Sequence of chain 1.C:
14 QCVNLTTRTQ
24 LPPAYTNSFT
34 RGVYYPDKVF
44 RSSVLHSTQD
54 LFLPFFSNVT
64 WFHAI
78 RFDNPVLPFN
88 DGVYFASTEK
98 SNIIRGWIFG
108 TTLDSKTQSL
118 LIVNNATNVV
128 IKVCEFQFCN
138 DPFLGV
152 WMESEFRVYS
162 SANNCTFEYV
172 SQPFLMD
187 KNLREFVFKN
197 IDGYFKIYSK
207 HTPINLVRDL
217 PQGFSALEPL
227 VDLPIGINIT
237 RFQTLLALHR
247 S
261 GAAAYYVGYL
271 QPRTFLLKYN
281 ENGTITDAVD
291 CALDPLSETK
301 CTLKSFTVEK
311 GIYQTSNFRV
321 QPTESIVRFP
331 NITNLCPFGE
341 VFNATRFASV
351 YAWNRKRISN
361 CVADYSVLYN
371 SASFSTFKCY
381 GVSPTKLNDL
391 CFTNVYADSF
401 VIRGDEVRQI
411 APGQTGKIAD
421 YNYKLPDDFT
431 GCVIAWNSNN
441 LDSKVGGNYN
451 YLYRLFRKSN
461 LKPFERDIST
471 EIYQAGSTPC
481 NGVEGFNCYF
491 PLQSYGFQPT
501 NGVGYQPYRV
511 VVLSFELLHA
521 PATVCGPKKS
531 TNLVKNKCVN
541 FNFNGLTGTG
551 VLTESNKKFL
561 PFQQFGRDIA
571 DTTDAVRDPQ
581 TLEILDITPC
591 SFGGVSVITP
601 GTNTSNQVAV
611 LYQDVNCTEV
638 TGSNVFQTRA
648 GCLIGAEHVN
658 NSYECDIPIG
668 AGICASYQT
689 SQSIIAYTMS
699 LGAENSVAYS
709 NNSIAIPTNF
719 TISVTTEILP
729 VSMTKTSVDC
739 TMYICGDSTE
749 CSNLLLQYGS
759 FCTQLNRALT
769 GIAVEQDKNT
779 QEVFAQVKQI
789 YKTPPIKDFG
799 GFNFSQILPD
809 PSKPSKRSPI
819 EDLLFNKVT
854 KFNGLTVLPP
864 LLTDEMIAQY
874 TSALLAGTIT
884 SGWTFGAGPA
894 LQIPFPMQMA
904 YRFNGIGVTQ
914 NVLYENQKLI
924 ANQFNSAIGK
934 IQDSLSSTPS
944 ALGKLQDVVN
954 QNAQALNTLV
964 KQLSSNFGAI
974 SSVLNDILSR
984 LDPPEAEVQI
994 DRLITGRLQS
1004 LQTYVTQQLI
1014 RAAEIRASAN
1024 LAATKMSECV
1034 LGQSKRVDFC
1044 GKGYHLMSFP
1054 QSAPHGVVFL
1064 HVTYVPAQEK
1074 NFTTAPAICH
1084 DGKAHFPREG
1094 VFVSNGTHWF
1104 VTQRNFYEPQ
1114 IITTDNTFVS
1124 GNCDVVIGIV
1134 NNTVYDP

A small-molecule ligand and the protein it binds are described below.
Small molecule (SMILES): CC(=O)N[C@H]1[C@H](O[C@H]2[C@H](O)[C@@H](NC(C)=O)CO[C@@H]2CO)O[C@H](CO)[C@@H](O)[C@@H]1O

Binding-site contacts:
Ligand atom N2 contacts residue SER704 of chain 1.C at 2.9 Å (h-bond).
Ligand atom C4 contacts residue ALA706 of chain 1.C at 4.3 Å (hydrophobic).
Ligand atom C7 contacts residue SER704 of chain 1.C at 3.8 Å.
Ligand atom C3 contacts residue SER704 of chain 1.C at 3.9 Å.
Ligand atom C1 contacts residue ASN1074 of chain 1.C at 1.4 Å.
Ligand atom C1 contacts residue ALA706 of chain 1.C at 4.2 Å (hydrophobic).
Ligand atom C1 contacts residue SER704 of chain 1.C at 3.5 Å.
Ligand atom N2 contacts residue ASN1074 of chain 1.C at 2.9 Å (h-bond).
Ligand atom C8 contacts residue SER704 of chain 1.C at 3.8 Å.
Ligand atom C6 contacts residue ALA706 of chain 1.C at 3.5 Å (hydrophobic).
Ligand atom C7 contacts residue ASN1074 of chain 1.C at 3.4 Å.
Ligand atom C6 contacts residue VAL705 of chain 1.C at 3.9 Å (hydrophobic).
Ligand atom C2 contacts residue ASN1074 of chain 1.C at 2.5 Å.
Ligand atom C8 contacts residue ASN1074 of chain 1.C at 4.2 Å.
Ligand atom C4 contacts residue ASN1074 of chain 1.C at 4.2 Å.
Ligand atom O5 contacts residue ASN1074 of chain 1.C at 2.4 Å (h-bond).
Ligand atom C3 contacts residue ASN1074 of chain 1.C at 3.8 Å.
Ligand atom C5 contacts residue ASN1074 of chain 1.C at 3.6 Å.
Ligand atom O6 contacts residue SER704 of chain 1.C at 4.4 Å.
Ligand atom O6 contacts residue ALA706 of chain 1.C at 4.0 Å.
Ligand atom O6 contacts residue VAL705 of chain 1.C at 3.6 Å.
Ligand atom O5 contacts residue ALA706 of chain 1.C at 3.7 Å.
Ligand atom C8 contacts residue ASN703 of chain 1.C at 3.4 Å.
Ligand atom C2 contacts residue SER704 of chain 1.C at 3.6 Å.
Ligand atom O4 contacts residue SER704 of chain 1.C at 4.2 Å.
Ligand atom C5 contacts residue ALA706 of chain 1.C at 3.9 Å (hydrophobic).
Ligand atom O7 contacts residue ASN1074 of chain 1.C at 3.5 Å (h-bond).